The small molecule below binds the protein below.
Small molecule (SMILES): CC(=O)N[C@H]1[C@H](O[C@H]2[C@H](O)[C@@H](NC(C)=O)CO[C@@H]2CO)O[C@H](CO)[C@@H](O[C@@H]2O[C@H](CO[C@H]3O[C@H](CO)[C@@H](O)[C@H](O)[C@@H]3O)[C@@H](O)[C@H](O[C@H]3O[C@H](CO)[C@@H](O)[C@H](O)[C@@H]3O[C@H]3O[C@H](CO)[C@@H](O)[C@H](O)[C@@H]3O)[C@@H]2O)[C@@H]1O

Sequence of chain 1.A:
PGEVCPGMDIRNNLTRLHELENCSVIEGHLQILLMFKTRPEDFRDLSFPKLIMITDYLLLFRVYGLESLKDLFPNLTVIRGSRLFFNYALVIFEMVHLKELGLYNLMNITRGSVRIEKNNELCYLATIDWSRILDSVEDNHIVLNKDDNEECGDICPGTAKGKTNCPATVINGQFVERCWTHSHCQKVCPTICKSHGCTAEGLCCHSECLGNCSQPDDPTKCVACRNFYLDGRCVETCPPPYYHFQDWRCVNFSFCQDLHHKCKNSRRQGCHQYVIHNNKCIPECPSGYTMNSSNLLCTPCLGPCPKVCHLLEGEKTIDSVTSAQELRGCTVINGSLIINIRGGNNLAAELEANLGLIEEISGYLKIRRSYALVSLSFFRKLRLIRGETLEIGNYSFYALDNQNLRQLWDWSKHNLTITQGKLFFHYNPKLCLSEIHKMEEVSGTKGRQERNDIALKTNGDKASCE

Binding-site contacts:
Ligand atom O4 contacts residue GOL1 of chain 1.Z at 3.1 Å (h-bond).
Ligand atom C7 contacts residue ASN111 of chain 1.A at 3.7 Å.
Ligand atom C5 contacts residue ASN111 of chain 1.A at 3.7 Å.
Ligand atom O7 contacts residue ARG135 of chain 1.A at 3.9 Å.
Ligand atom O5 contacts residue LEU213 of chain 1.A at 3.4 Å.
Ligand atom C3 contacts residue ASP138 of chain 1.A at 3.3 Å.
Ligand atom C2 contacts residue ASP138 of chain 1.A at 3.6 Å.
Ligand atom C7 contacts residue ARG135 of chain 1.A at 3.9 Å.
Ligand atom C3 contacts residue GOL1 of chain 1.Z at 3.8 Å.
Ligand atom C1 contacts residue ASN111 of chain 1.A at 1.4 Å.
Ligand atom C1 contacts residue ASP138 of chain 1.A at 3.6 Å.
Ligand atom C8 contacts residue SER134 of chain 1.A at 3.3 Å.
Ligand atom C7 contacts residue ASP138 of chain 1.A at 3.5 Å.
Ligand atom C6 contacts residue ARG229 of chain 1.A at 3.3 Å.
Ligand atom O3 contacts residue ASP138 of chain 1.A at 2.6 Å (salt-bridge).
Ligand atom C8 contacts residue ASP138 of chain 1.A at 3.5 Å.
Ligand atom O6 contacts residue LEU213 of chain 1.A at 3.8 Å.
Ligand atom C6 contacts residue SER198 of chain 1.A at 3.9 Å.
Ligand atom C8 contacts residue LEU137 of chain 1.A at 3.4 Å (hydrophobic).
Ligand atom C5 contacts residue GOL1 of chain 1.Z at 3.5 Å.
Ligand atom O7 contacts residue GOL1 of chain 1.BA at 3.2 Å.
Ligand atom C6 contacts residue GOL1 of chain 1.Z at 3.9 Å.
Ligand atom O3 contacts residue GOL1 of chain 1.Z at 3.3 Å (h-bond).
Ligand atom O5 contacts residue ASN111 of chain 1.A at 2.4 Å (h-bond).
Ligand atom O3 contacts residue LYS283 of chain 1.A at 3.4 Å (salt-bridge).
Ligand atom O4 contacts residue ARG229 of chain 1.A at 3.6 Å.
Ligand atom C2 contacts residue SER198 of chain 1.A at 3.8 Å.
Ligand atom C2 contacts residue ASN111 of chain 1.A at 2.4 Å.
Ligand atom C8 contacts residue ILE136 of chain 1.A at 3.7 Å (hydrophobic).
Ligand atom N2 contacts residue ILE136 of chain 1.A at 3.7 Å.
Ligand atom O7 contacts residue SER198 of chain 1.A at 3.8 Å.
Ligand atom C3 contacts residue ASN111 of chain 1.A at 3.8 Å.
Ligand atom O6 contacts residue THR113 of chain 1.A at 3.8 Å.
Ligand atom C8 contacts residue ARG135 of chain 1.A at 3.6 Å.
Ligand atom C4 contacts residue GOL1 of chain 1.Z at 3.6 Å.
Ligand atom N2 contacts residue ASP138 of chain 1.A at 2.8 Å (salt-bridge).
Ligand atom N2 contacts residue ASN111 of chain 1.A at 2.8 Å (h-bond).
Ligand atom C4 contacts residue SER198 of chain 1.A at 3.8 Å.
Ligand atom O6 contacts residue ARG229 of chain 1.A at 3.8 Å.
Ligand atom O4 contacts residue ARG114 of chain 1.A at 3.6 Å.